The small molecule below binds the protein below.
Small molecule (SMILES): CC(=O)N[C@@H]1[C@@H](O)[C@H](O)[C@@H](CO)O[C@H]1O

Binding-site contacts:
Ligand atom C2 contacts residue ASN58 of chain 1.C at 2.5 Å.
Ligand atom C7 contacts residue ASN58 of chain 1.C at 4.1 Å.
Ligand atom O5 contacts residue ASN58 of chain 1.C at 2.3 Å (h-bond).
Ligand atom C2 contacts residue GLU57 of chain 1.C at 3.6 Å.
Ligand atom C5 contacts residue ASN58 of chain 1.C at 3.6 Å.
Ligand atom N2 contacts residue GLU57 of chain 1.C at 2.8 Å (salt-bridge).
Ligand atom C3 contacts residue ASN58 of chain 1.C at 3.8 Å.
Ligand atom C1 contacts residue ASN58 of chain 1.C at 1.4 Å.
Ligand atom C8 contacts residue GLU57 of chain 1.C at 3.3 Å.
Ligand atom N2 contacts residue ASN58 of chain 1.C at 3.0 Å (h-bond).
Ligand atom C4 contacts residue ASN58 of chain 1.C at 4.2 Å.
Ligand atom C1 contacts residue GLU57 of chain 1.C at 3.4 Å.
Ligand atom C7 contacts residue GLU57 of chain 1.C at 3.4 Å.
Ligand atom O7 contacts residue GLU57 of chain 1.C at 4.3 Å.

Sequence of chain 1.C:
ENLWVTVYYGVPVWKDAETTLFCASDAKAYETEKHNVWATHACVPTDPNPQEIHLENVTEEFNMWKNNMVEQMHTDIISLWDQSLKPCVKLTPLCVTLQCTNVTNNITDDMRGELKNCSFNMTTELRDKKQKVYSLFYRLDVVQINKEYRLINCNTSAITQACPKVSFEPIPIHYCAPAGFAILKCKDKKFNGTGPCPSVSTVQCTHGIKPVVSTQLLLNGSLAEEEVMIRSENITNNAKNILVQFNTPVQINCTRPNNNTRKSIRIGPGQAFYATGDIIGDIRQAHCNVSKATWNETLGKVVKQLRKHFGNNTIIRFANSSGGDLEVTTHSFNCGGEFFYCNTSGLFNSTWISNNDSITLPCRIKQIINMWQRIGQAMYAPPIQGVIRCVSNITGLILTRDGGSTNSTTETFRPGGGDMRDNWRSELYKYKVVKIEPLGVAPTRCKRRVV